Sequence of chain 1.C:
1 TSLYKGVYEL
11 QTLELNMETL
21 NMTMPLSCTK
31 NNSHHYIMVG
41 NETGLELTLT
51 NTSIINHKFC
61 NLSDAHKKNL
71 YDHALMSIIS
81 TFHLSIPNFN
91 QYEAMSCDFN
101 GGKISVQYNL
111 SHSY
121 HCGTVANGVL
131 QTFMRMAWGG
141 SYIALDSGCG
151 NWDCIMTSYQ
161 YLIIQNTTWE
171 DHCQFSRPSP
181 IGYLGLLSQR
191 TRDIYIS

Sequence of chain 1.J:
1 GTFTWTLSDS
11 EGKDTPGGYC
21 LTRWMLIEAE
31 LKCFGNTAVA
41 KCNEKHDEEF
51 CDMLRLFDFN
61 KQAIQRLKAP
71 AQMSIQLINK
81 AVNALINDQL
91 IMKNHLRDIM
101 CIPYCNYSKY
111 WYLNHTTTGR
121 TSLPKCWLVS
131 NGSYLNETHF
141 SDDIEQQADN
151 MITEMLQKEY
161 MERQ

Sequence of chain 1.G:
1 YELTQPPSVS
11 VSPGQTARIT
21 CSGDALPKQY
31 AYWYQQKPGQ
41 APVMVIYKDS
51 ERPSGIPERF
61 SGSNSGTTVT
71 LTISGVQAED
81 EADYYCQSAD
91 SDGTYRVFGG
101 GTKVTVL

A protein and the small-molecule ligand that binds it are described below.
Small molecule (SMILES): CC(=O)N[C@H]1[C@H](O[C@H]2[C@H](O)[C@@H](NC(C)=O)CO[C@@H]2CO)O[C@H](CO)[C@@H](O[C@@H]2O[C@H](CO[C@H]3O[C@H](CO)[C@@H](O)[C@H](O)[C@@H]3O)[C@@H](O)[C@H](O[C@H]3O[C@H](CO)[C@@H](O)[C@H](O)[C@@H]3O)[C@@H]2O)[C@@H]1O

Binding-site contacts:
Ligand atom O7 contacts residue ASN21 of chain 1.C at 4.1 Å.
Ligand atom O6 contacts residue MET22 of chain 1.C at 3.4 Å.
Ligand atom O6 contacts residue THR19 of chain 1.C at 3.3 Å (h-bond).
Ligand atom O7 contacts residue GLU18 of chain 1.C at 3.6 Å.
Ligand atom O5 contacts residue GLU18 of chain 1.C at 4.2 Å.
Ligand atom O4 contacts residue TYR95 of chain 1.G at 3.2 Å.
Ligand atom C1 contacts residue TRP24 of chain 1.J at 3.3 Å (hydrophobic).
Ligand atom C6 contacts residue MET22 of chain 1.C at 4.1 Å (hydrophobic).
Ligand atom O5 contacts residue ASP24 of chain 1.G at 4.2 Å.
Ligand atom O2 contacts residue ASP24 of chain 1.G at 4.2 Å.
Ligand atom C5 contacts residue TRP24 of chain 1.J at 4.2 Å (hydrophobic).
Ligand atom N2 contacts residue ASN21 of chain 1.C at 2.9 Å (h-bond).
Ligand atom C3 contacts residue ASN21 of chain 1.C at 3.9 Å.
Ligand atom C1 contacts residue MET22 of chain 1.C at 4.2 Å (hydrophobic).
Ligand atom C5 contacts residue TRP24 of chain 1.J at 4.1 Å (hydrophobic).
Ligand atom C3 contacts residue ASP90 of chain 1.G at 3.9 Å.
Ligand atom C7 contacts residue GLU18 of chain 1.C at 4.1 Å.
Ligand atom O6 contacts residue ASN21 of chain 1.C at 3.3 Å (h-bond).
Ligand atom O5 contacts residue TRP24 of chain 1.J at 3.2 Å (h-bond).
Ligand atom O3 contacts residue ASP90 of chain 1.G at 3.0 Å (salt-bridge).
Ligand atom C5 contacts residue ASN21 of chain 1.C at 3.8 Å.
Ligand atom O4 contacts residue TRP24 of chain 1.J at 2.9 Å (h-bond).
Ligand atom C6 contacts residue THR19 of chain 1.C at 4.1 Å.
Ligand atom C6 contacts residue ASN21 of chain 1.C at 4.0 Å.
Ligand atom C8 contacts residue TRP169 of chain 1.C at 3.5 Å (hydrophobic).
Ligand atom O4 contacts residue TYR1 of chain 1.G at 3.0 Å (h-bond).
Ligand atom C4 contacts residue TYR1 of chain 1.G at 3.9 Å (hydrophobic).
Ligand atom C5 contacts residue TYR1 of chain 1.G at 3.9 Å (hydrophobic).
Ligand atom C2 contacts residue ASN21 of chain 1.C at 2.6 Å.
Ligand atom C1 contacts residue ASN21 of chain 1.C at 1.5 Å.
Ligand atom O5 contacts residue MET22 of chain 1.C at 3.9 Å.
Ligand atom C7 contacts residue ASN21 of chain 1.C at 3.6 Å.
Ligand atom O5 contacts residue ASN21 of chain 1.C at 2.4 Å (h-bond).
Ligand atom O4 contacts residue TYR1 of chain 1.G at 3.9 Å.
Ligand atom C6 contacts residue ARG23 of chain 1.J at 4.2 Å.
Ligand atom O6 contacts residue GLU2 of chain 1.G at 4.1 Å.
Ligand atom O5 contacts residue THR19 of chain 1.C at 4.2 Å.
Ligand atom C4 contacts residue TRP24 of chain 1.J at 4.0 Å (hydrophobic).
Ligand atom O4 contacts residue ASP90 of chain 1.G at 3.9 Å.
Ligand atom C5 contacts residue MET22 of chain 1.C at 4.0 Å (hydrophobic).